The small molecule below binds the protein below.
Small molecule (SMILES): CC(=O)N[C@H]1[C@H](O[C@H]2[C@H](O)[C@@H](NC(C)=O)CO[C@@H]2CO)O[C@H](CO)[C@@H](O)[C@@H]1O

Binding-site contacts:
Ligand atom C1 contacts residue ASN1078 of chain 1.B at 1.4 Å.
Ligand atom O5 contacts residue PHE1083 of chain 1.B at 3.9 Å.
Ligand atom C4 contacts residue THR1080 of chain 1.B at 4.5 Å.
Ligand atom O5 contacts residue ASN1078 of chain 1.B at 2.4 Å (h-bond).
Ligand atom C6 contacts residue PHE1083 of chain 1.B at 3.6 Å (hydrophobic).
Ligand atom C5 contacts residue PHE1083 of chain 1.B at 4.1 Å (hydrophobic).
Ligand atom C3 contacts residue THR1080 of chain 1.B at 3.5 Å.
Ligand atom C7 contacts residue HIS1081 of chain 1.B at 3.6 Å.
Ligand atom O5 contacts residue THR1080 of chain 1.B at 4.4 Å.
Ligand atom C4 contacts residue ASN1078 of chain 1.B at 4.2 Å.
Ligand atom C8 contacts residue HIS1081 of chain 1.B at 3.8 Å.
Ligand atom C7 contacts residue ASN1078 of chain 1.B at 3.3 Å.
Ligand atom C1 contacts residue THR1080 of chain 1.B at 3.4 Å.
Ligand atom O4 contacts residue HIS1081 of chain 1.B at 4.0 Å.
Ligand atom C5 contacts residue ASN1078 of chain 1.B at 3.7 Å.
Ligand atom C3 contacts residue ASN1078 of chain 1.B at 3.8 Å.
Ligand atom O6 contacts residue PHE1083 of chain 1.B at 4.2 Å.
Ligand atom N2 contacts residue THR1080 of chain 1.B at 3.2 Å (h-bond).
Ligand atom C5 contacts residue THR1080 of chain 1.B at 4.3 Å.
Ligand atom O7 contacts residue ASN1078 of chain 1.B at 3.3 Å (h-bond).
Ligand atom N2 contacts residue ASN1078 of chain 1.B at 2.9 Å (h-bond).
Ligand atom C7 contacts residue THR1080 of chain 1.B at 4.4 Å.
Ligand atom C2 contacts residue ASN1078 of chain 1.B at 2.5 Å.
Ligand atom C4 contacts residue HIS1081 of chain 1.B at 4.4 Å.
Ligand atom O3 contacts residue THR1080 of chain 1.B at 4.4 Å.
Ligand atom O7 contacts residue HIS1081 of chain 1.B at 3.2 Å.
Ligand atom C8 contacts residue ASN1078 of chain 1.B at 3.7 Å.
Ligand atom C2 contacts residue THR1080 of chain 1.B at 3.5 Å.
Ligand atom C6 contacts residue HIS1081 of chain 1.B at 4.1 Å.
Ligand atom C5 contacts residue HIS1081 of chain 1.B at 3.7 Å.

Sequence of chain 1.B:
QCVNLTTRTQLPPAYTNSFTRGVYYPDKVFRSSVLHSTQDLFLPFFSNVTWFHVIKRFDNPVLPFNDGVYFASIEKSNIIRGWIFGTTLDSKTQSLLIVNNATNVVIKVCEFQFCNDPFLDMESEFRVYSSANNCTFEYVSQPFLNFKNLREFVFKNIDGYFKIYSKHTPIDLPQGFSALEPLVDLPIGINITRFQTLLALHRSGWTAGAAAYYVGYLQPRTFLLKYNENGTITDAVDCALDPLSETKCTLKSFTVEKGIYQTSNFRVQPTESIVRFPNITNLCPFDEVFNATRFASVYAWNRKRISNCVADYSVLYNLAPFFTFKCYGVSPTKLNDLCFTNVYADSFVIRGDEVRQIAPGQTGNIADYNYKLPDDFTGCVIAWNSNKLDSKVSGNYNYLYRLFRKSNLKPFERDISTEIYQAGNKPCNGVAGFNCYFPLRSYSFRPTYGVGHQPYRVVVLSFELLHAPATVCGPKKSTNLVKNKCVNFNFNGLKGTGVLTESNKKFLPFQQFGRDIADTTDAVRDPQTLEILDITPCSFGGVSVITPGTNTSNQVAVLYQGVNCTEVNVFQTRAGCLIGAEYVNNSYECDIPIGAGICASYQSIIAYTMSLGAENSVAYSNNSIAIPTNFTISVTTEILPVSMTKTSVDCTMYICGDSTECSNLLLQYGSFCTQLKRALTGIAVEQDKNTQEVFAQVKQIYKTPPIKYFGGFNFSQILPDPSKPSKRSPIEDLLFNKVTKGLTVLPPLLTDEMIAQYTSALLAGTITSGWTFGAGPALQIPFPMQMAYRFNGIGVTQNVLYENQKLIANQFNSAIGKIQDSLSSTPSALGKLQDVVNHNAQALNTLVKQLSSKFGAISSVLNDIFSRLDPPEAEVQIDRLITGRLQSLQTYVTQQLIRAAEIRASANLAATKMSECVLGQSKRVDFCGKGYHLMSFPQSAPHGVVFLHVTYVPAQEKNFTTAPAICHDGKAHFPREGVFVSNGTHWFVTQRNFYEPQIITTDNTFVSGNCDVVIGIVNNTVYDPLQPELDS